Sequence of chain 1.A:
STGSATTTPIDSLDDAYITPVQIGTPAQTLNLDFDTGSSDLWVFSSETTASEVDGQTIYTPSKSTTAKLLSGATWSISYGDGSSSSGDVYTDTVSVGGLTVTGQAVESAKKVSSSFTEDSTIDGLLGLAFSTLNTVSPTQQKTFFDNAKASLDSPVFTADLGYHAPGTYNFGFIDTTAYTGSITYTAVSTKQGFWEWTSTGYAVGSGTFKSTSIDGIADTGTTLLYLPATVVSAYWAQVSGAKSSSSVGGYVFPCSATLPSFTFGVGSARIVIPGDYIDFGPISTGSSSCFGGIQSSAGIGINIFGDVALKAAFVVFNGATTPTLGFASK

Binding-site contacts:
Ligand atom C10 contacts residue ASP124 of chain 1.A at 3.5 Å.
Ligand atom C contacts residue ASP170 of chain 1.A at 4.4 Å.
Ligand atom N1 contacts residue ASP124 of chain 1.A at 4.0 Å.
Ligand atom N1 contacts residue GLY310 of chain 1.A at 3.1 Å (h-bond).
Ligand atom C3 contacts residue LEU214 of chain 1.A at 4.4 Å (hydrophobic).
Ligand atom C4 contacts residue PHE205 of chain 1.A at 3.9 Å (hydrophobic).
Ligand atom C2 contacts residue ILE211 of chain 1.A at 3.4 Å (hydrophobic).
Ligand atom C4 contacts residue ASP122 of chain 1.A at 4.1 Å.
Ligand atom N contacts residue SER204 of chain 1.A at 4.5 Å.
Ligand atom C9 contacts residue LEU214 of chain 1.A at 3.7 Å (hydrophobic).
Ligand atom C3 contacts residue ASP122 of chain 1.A at 3.4 Å.
Ligand atom C3 contacts residue ILE211 of chain 1.A at 3.6 Å (hydrophobic).
Ligand atom C5 contacts residue PHE205 of chain 1.A at 3.5 Å (hydrophobic).
Ligand atom C6 contacts residue SER172 of chain 1.A at 4.5 Å.
Ligand atom C8 contacts residue GLY310 of chain 1.A at 4.1 Å.
Ligand atom C6 contacts residue PHE205 of chain 1.A at 3.7 Å (hydrophobic).
Ligand atom C3 contacts residue PHE205 of chain 1.A at 4.4 Å (hydrophobic).
Ligand atom C6 contacts residue ASP170 of chain 1.A at 4.4 Å.
Ligand atom C contacts residue PHE205 of chain 1.A at 3.9 Å (hydrophobic).
Ligand atom C contacts residue SER172 of chain 1.A at 3.7 Å.
Ligand atom C9 contacts residue PHE205 of chain 1.A at 4.5 Å (hydrophobic).
Ligand atom C10 contacts residue TYR168 of chain 1.A at 3.9 Å (hydrophobic).
Ligand atom C1 contacts residue PHE205 of chain 1.A at 3.5 Å (hydrophobic).
Ligand atom C9 contacts residue ASP122 of chain 1.A at 3.8 Å.
Ligand atom C7 contacts residue PHE205 of chain 1.A at 4.2 Å (hydrophobic).
Ligand atom C1 contacts residue ASP208 of chain 1.A at 4.3 Å.
Ligand atom C10 contacts residue LEU214 of chain 1.A at 3.7 Å (hydrophobic).
Ligand atom C2 contacts residue ASP208 of chain 1.A at 3.9 Å.
Ligand atom C9 contacts residue GLY310 of chain 1.A at 4.1 Å.
Ligand atom N1 contacts residue THR311 of chain 1.A at 4.0 Å.
Ligand atom C7 contacts residue TYR168 of chain 1.A at 4.0 Å (hydrophobic).
Ligand atom C1 contacts residue ILE211 of chain 1.A at 4.5 Å (hydrophobic).
Ligand atom N contacts residue PHE205 of chain 1.A at 3.5 Å.
Ligand atom C8 contacts residue LEU214 of chain 1.A at 3.7 Å (hydrophobic).
Ligand atom C1 contacts residue SER204 of chain 1.A at 4.1 Å.
Ligand atom C4 contacts residue LEU214 of chain 1.A at 4.4 Å (hydrophobic).
Ligand atom C contacts residue SER204 of chain 1.A at 3.7 Å.
Ligand atom C10 contacts residue GLY310 of chain 1.A at 3.8 Å.

This small molecule binds to this protein.
Small molecule (SMILES): CN1CCCc2cc(CN)ccc21